Sequence of chain 3.A:
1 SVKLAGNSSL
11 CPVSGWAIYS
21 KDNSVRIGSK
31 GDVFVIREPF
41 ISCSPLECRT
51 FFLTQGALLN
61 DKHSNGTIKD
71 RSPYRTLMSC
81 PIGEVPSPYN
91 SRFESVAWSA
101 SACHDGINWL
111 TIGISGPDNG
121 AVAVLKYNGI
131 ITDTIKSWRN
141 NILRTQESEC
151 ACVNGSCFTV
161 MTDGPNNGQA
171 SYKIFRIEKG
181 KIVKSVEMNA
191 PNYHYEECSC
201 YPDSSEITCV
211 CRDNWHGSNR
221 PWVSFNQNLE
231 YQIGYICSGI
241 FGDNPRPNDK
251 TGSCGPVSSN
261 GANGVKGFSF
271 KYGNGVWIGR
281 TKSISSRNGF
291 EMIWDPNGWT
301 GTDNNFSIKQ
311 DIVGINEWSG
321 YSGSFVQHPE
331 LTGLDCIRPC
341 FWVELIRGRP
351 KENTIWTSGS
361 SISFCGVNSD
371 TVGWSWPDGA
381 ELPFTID

This protein binds this small molecule.
Small molecule (SMILES): CC(=O)N[C@@H]1[C@@H](O)[C@H](O)[C@@H](CO)O[C@H]1O

Binding-site contacts:
Ligand atom C1 contacts residue ASN7 of chain 3.A at 1.4 Å.
Ligand atom O5 contacts residue ALA5 of chain 3.A at 4.0 Å.
Ligand atom C8 contacts residue ASN7 of chain 3.A at 4.1 Å.
Ligand atom N2 contacts residue ASN7 of chain 3.A at 2.9 Å (h-bond).
Ligand atom O5 contacts residue ASN7 of chain 3.A at 2.3 Å (h-bond).
Ligand atom C6 contacts residue ALA5 of chain 3.A at 4.2 Å (hydrophobic).
Ligand atom C7 contacts residue ASN7 of chain 3.A at 3.6 Å.
Ligand atom O7 contacts residue ASN7 of chain 3.A at 4.4 Å.
Ligand atom C5 contacts residue ASN7 of chain 3.A at 3.6 Å.
Ligand atom C3 contacts residue ASN7 of chain 3.A at 3.8 Å.
Ligand atom C2 contacts residue ASN7 of chain 3.A at 2.4 Å.
Ligand atom C4 contacts residue ASN7 of chain 3.A at 4.1 Å.